Sequence of chain 1.B:
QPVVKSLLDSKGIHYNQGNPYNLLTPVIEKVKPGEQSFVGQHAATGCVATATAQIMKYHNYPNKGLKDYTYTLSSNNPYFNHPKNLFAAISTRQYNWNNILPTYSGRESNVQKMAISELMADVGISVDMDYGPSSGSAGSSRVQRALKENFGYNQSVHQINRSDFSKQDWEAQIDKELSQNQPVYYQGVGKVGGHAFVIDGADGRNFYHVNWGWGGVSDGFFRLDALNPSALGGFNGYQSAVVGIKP

Binding-site contacts:
Ligand atom C2 contacts residue SER135 of chain 1.B at 3.9 Å.
Ligand atom O4 contacts residue SER135 of chain 1.B at 3.8 Å.
Ligand atom C16 contacts residue ASP130 of chain 1.B at 3.6 Å.
Ligand atom C15 contacts residue GLY136 of chain 1.B at 3.3 Å.
Ligand atom N4 contacts residue ASP128 of chain 1.B at 2.9 Å (salt-bridge).
Ligand atom C9 contacts residue SER137 of chain 1.B at 3.9 Å.
Ligand atom C1 contacts residue HIS195 of chain 1.B at 3.7 Å.
Ligand atom C7 contacts residue HIS195 of chain 1.B at 3.9 Å.
Ligand atom C10 contacts residue ALA138 of chain 1.B at 3.6 Å (hydrophobic).
Ligand atom C10 contacts residue GLN187 of chain 1.B at 3.4 Å.
Ligand atom O4 contacts residue SER137 of chain 1.B at 3.1 Å (h-bond).
Ligand atom C14 contacts residue ALA138 of chain 1.B at 3.9 Å (hydrophobic).
Ligand atom C9 contacts residue GLN187 of chain 1.B at 3.6 Å.
Ligand atom O4 contacts residue VAL48 of chain 1.B at 3.7 Å.
Ligand atom O2 contacts residue CYS47 of chain 1.B at 3.3 Å (h-bond).
Ligand atom C2 contacts residue CYS47 of chain 1.B at 1.8 Å (hydrophobic).
Ligand atom N1 contacts residue GLY194 of chain 1.B at 3.2 Å (h-bond).
Ligand atom N2 contacts residue SER137 of chain 1.B at 3.0 Å (h-bond).
Ligand atom N3 contacts residue ASP130 of chain 1.B at 3.6 Å.
Ligand atom C14 contacts residue SER137 of chain 1.B at 3.7 Å.
Ligand atom C6 contacts residue SER137 of chain 1.B at 3.4 Å.
Ligand atom O4 contacts residue CYS47 of chain 1.B at 3.5 Å (h-bond).
Ligand atom O1 contacts residue GLN17 of chain 1.B at 3.0 Å (h-bond).
Ligand atom N4 contacts residue GLY136 of chain 1.B at 3.4 Å (h-bond).
Ligand atom O2 contacts residue HIS195 of chain 1.B at 2.8 Å (h-bond).
Ligand atom N4 contacts residue ASP130 of chain 1.B at 3.7 Å.
Ligand atom O1 contacts residue CYS47 of chain 1.B at 2.9 Å (h-bond).
Ligand atom C7 contacts residue GLY194 of chain 1.B at 3.4 Å.
Ligand atom C3 contacts residue SER135 of chain 1.B at 3.7 Å.
Ligand atom N4 contacts residue SER137 of chain 1.B at 3.8 Å.
Ligand atom C11 contacts residue SER137 of chain 1.B at 3.6 Å.
Ligand atom C15 contacts residue SER137 of chain 1.B at 3.6 Å.
Ligand atom O3 contacts residue CYS47 of chain 1.B at 3.8 Å.
Ligand atom C9 contacts residue VAL48 of chain 1.B at 3.8 Å (hydrophobic).
Ligand atom C4 contacts residue GLY136 of chain 1.B at 3.9 Å.
Ligand atom C1 contacts residue CYS47 of chain 1.B at 2.8 Å (hydrophobic).
Ligand atom C4 contacts residue CYS47 of chain 1.B at 3.3 Å (hydrophobic).
Ligand atom O4 contacts residue GLY136 of chain 1.B at 3.3 Å.
Ligand atom O3 contacts residue GLY194 of chain 1.B at 3.0 Å (h-bond).
Ligand atom C3 contacts residue CYS47 of chain 1.B at 3.0 Å (hydrophobic).

The small molecule below binds the protein below.
Small molecule (SMILES): CC(C)C[C@H](NC(=O)[C@@H](O)CC(=O)O)C(=O)NCCCCNC(N)=[NH2+]